Sequence of chain 1.G:
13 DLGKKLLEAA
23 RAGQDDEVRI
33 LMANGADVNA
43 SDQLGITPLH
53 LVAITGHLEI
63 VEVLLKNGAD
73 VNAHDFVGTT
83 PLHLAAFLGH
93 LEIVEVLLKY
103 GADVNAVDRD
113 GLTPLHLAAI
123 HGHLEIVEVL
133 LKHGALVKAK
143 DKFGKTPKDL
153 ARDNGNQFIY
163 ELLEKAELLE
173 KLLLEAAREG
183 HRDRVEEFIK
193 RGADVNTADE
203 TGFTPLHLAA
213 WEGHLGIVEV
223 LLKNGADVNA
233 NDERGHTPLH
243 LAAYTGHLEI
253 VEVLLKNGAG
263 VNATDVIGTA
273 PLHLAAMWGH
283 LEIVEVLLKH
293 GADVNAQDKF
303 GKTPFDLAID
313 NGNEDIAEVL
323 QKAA

Binding-site contacts:
Ligand atom O contacts residue HIS123 of chain 1.G at 3.1 Å.
Ligand atom CD2 contacts residue LEU114 of chain 1.G at 3.6 Å (hydrophobic).
Ligand atom O contacts residue TYR240 of chain 1.H at 3.9 Å.
Ligand atom O contacts residue ASN156 of chain 1.G at 3.8 Å.
Ligand atom CM contacts residue TYR240 of chain 1.H at 3.3 Å (hydrophobic).
Ligand atom C contacts residue ILE122 of chain 1.G at 3.7 Å (hydrophobic).
Ligand atom O contacts residue ILE241 of chain 1.H at 3.4 Å.
Ligand atom CD2 contacts residue LEU152 of chain 1.G at 4.0 Å (hydrophobic).
Ligand atom CD1 contacts residue THR188 of chain 1.H at 3.1 Å.
Ligand atom CA contacts residue HIS123 of chain 1.G at 4.0 Å.
Ligand atom CA contacts residue ASN156 of chain 1.G at 3.4 Å.
Ligand atom C contacts residue ILE241 of chain 1.H at 4.0 Å (hydrophobic).
Ligand atom CH contacts residue HIS123 of chain 1.G at 3.3 Å.
Ligand atom CG contacts residue THR188 of chain 1.H at 3.8 Å.
Ligand atom O contacts residue ILE207 of chain 1.H at 4.0 Å.
Ligand atom CD1 contacts residue TYR240 of chain 1.H at 4.0 Å (hydrophobic).
Ligand atom O contacts residue ASN156 of chain 1.G at 3.2 Å (h-bond).
Ligand atom O contacts residue GLY211 of chain 1.H at 3.6 Å.
Ligand atom C contacts residue TYR240 of chain 1.H at 3.8 Å (hydrophobic).
Ligand atom CG1 contacts residue MET210 of chain 1.H at 4.3 Å (hydrophobic).
Ligand atom CB contacts residue GLY209 of chain 1.H at 3.6 Å.
Ligand atom CG1 contacts residue LYS261 of chain 1.H at 3.9 Å.
Ligand atom C contacts residue ILE122 of chain 1.G at 4.2 Å (hydrophobic).
Ligand atom C contacts residue HIS123 of chain 1.G at 4.0 Å.
Ligand atom O contacts residue ILE122 of chain 1.G at 3.4 Å (h-bond).
Ligand atom CM contacts residue ILE122 of chain 1.G at 3.6 Å (hydrophobic).
Ligand atom OXT contacts residue PHE89 of chain 1.G at 4.2 Å.
Ligand atom CB contacts residue LEU152 of chain 1.G at 4.0 Å (hydrophobic).
Ligand atom CD1 contacts residue LEU152 of chain 1.G at 4.1 Å (hydrophobic).
Ligand atom CD2 contacts residue ILE122 of chain 1.G at 3.6 Å (hydrophobic).
Ligand atom N contacts residue ILE122 of chain 1.G at 3.6 Å.
Ligand atom OH contacts residue HIS123 of chain 1.G at 3.0 Å.
Ligand atom CG1 contacts residue GLY209 of chain 1.H at 4.1 Å.
Ligand atom O contacts residue PHE89 of chain 1.G at 3.8 Å.
Ligand atom C contacts residue PHE89 of chain 1.G at 4.2 Å (hydrophobic).
Ligand atom OH contacts residue GLY209 of chain 1.H at 4.1 Å.
Ligand atom C contacts residue ASN156 of chain 1.G at 3.2 Å.
Ligand atom OXT contacts residue ILE241 of chain 1.H at 4.0 Å.
Ligand atom N contacts residue ASN156 of chain 1.G at 3.0 Å (h-bond).
Ligand atom C contacts residue ASN156 of chain 1.G at 3.8 Å.

Sequence of chain 1.H:
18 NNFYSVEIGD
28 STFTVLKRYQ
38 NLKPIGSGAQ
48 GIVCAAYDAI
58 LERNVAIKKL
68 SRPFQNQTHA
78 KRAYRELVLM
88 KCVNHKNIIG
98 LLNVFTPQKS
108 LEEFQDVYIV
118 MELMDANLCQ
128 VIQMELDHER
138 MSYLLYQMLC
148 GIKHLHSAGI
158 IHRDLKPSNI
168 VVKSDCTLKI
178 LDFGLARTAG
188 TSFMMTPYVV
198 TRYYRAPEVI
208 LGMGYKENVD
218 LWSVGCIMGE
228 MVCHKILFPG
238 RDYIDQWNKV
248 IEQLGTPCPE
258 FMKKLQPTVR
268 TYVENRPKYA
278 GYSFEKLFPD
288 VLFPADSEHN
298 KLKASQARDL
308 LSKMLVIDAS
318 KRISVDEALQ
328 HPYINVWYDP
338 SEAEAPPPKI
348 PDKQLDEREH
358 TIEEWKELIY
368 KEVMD

This small molecule binds to this protein.
Small molecule (SMILES): CC(C)CC(=O)N[C@H](C(=O)N[C@H](C(=O)N[C@@H](CC(C)C)[C@@H](O)CC(=O)N[C@@H](C)C(=O)N[C@@H](CC(C)C)[C@@H](O)CC(=O)O)C(C)C)C(C)C